The protein below binds the small molecule below.
Small molecule (SMILES): CC(=O)N[C@@H]1[C@@H](O)[C@H](O)[C@@H](CO)O[C@H]1O

Binding-site contacts:
Ligand atom C2 contacts residue ASN298 of chain 1.A at 3.2 Å.
Ligand atom O6 contacts residue ARG279 of chain 1.A at 3.8 Å.
Ligand atom C1 contacts residue ASN298 of chain 1.A at 3.0 Å.
Ligand atom O5 contacts residue SER300 of chain 1.A at 4.0 Å.
Ligand atom C6 contacts residue ALA301 of chain 1.A at 4.3 Å (hydrophobic).
Ligand atom O7 contacts residue ASN277 of chain 1.A at 4.1 Å.
Ligand atom O5 contacts residue ASN298 of chain 1.A at 3.2 Å (h-bond).
Ligand atom O5 contacts residue ALA301 of chain 1.A at 3.8 Å.
Ligand atom O5 contacts residue ASN277 of chain 1.A at 4.4 Å.
Ligand atom N2 contacts residue ASN298 of chain 1.A at 3.4 Å (h-bond).
Ligand atom C8 contacts residue TYR296 of chain 1.A at 3.1 Å (hydrophobic).
Ligand atom C1 contacts residue SER300 of chain 1.A at 4.0 Å.
Ligand atom C7 contacts residue TYR296 of chain 1.A at 3.8 Å (hydrophobic).
Ligand atom C8 contacts residue ASN298 of chain 1.A at 4.0 Å.
Ligand atom C7 contacts residue ASN298 of chain 1.A at 3.2 Å.
Ligand atom O6 contacts residue ALA301 of chain 1.A at 4.1 Å.
Ligand atom O7 contacts residue ASN298 of chain 1.A at 3.3 Å (h-bond).
Ligand atom O7 contacts residue TYR296 of chain 1.A at 4.0 Å.
Ligand atom C6 contacts residue ARG279 of chain 1.A at 3.4 Å.
Ligand atom C5 contacts residue SER300 of chain 1.A at 4.4 Å.

Sequence of chain 1.A:
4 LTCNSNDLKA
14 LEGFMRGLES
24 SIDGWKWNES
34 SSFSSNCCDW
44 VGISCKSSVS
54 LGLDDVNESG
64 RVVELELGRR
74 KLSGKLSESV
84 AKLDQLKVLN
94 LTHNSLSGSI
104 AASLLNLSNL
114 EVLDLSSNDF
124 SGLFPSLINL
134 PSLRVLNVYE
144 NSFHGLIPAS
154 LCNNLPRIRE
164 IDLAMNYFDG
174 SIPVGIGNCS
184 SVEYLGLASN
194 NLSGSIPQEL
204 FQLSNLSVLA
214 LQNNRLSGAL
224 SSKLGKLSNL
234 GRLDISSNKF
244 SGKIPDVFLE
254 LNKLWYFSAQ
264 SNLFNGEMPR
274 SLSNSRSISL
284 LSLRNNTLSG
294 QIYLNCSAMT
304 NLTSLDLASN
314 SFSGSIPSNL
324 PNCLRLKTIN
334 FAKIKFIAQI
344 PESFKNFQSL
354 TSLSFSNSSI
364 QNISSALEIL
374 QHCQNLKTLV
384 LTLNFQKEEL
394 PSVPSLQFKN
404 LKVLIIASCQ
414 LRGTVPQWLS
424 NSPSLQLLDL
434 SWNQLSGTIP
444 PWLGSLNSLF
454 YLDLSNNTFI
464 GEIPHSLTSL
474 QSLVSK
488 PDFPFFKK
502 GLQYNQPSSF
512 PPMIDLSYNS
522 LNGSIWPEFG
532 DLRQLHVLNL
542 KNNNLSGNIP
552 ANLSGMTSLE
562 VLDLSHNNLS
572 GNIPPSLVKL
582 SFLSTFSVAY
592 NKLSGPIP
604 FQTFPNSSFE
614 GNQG